Sequence of chain 1.A:
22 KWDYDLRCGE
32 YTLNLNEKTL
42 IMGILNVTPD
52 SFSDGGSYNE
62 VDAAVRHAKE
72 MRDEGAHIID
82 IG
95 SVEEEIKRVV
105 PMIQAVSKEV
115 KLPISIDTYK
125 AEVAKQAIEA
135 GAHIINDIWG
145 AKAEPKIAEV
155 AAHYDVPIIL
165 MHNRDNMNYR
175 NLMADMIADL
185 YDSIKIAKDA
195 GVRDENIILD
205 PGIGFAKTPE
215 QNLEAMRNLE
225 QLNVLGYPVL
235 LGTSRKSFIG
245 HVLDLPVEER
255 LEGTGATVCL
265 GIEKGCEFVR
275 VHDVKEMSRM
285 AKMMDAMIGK

Binding-site contacts:
Ligand atom C1 contacts residue ASP204 of chain 1.A at 3.9 Å.
Ligand atom C3 contacts residue ARG274 of chain 1.A at 3.6 Å.
Ligand atom C8 contacts residue ARG274 of chain 1.A at 4.0 Å.
Ligand atom N1 contacts residue ARG274 of chain 1.A at 4.1 Å.
Ligand atom C1 contacts residue ASN140 of chain 1.A at 3.6 Å.
Ligand atom O3 contacts residue LYS240 of chain 1.A at 3.6 Å.
Ligand atom N1 contacts residue MET165 of chain 1.A at 3.6 Å.
Ligand atom O2 contacts residue LYS240 of chain 1.A at 2.7 Å (salt-bridge).
Ligand atom N4 contacts residue ARG274 of chain 1.A at 3.2 Å (salt-bridge).
Ligand atom N2 contacts residue ILE142 of chain 1.A at 3.8 Å.
Ligand atom C1 contacts residue ARG274 of chain 1.A at 4.0 Å.
Ligand atom C6 contacts residue PHE209 of chain 1.A at 3.9 Å (hydrophobic).
Ligand atom N5 contacts residue ILE163 of chain 1.A at 3.5 Å.
Ligand atom O2 contacts residue PHE209 of chain 1.A at 3.5 Å.
Ligand atom C2 contacts residue ILE142 of chain 1.A at 3.7 Å (hydrophobic).
Ligand atom N4 contacts residue ASP121 of chain 1.A at 3.2 Å (salt-bridge).
Ligand atom O4 contacts residue ARG274 of chain 1.A at 3.3 Å (salt-bridge).
Ligand atom N5 contacts residue LEU234 of chain 1.A at 3.4 Å.
Ligand atom C6 contacts residue ARG274 of chain 1.A at 3.5 Å.
Ligand atom N4 contacts residue ILE142 of chain 1.A at 4.1 Å.
Ligand atom O2 contacts residue ARG274 of chain 1.A at 3.8 Å.
Ligand atom N5 contacts residue ASN140 of chain 1.A at 2.8 Å (h-bond).
Ligand atom O1 contacts residue ASP204 of chain 1.A at 4.0 Å.
Ligand atom N3 contacts residue ARG274 of chain 1.A at 3.4 Å (salt-bridge).
Ligand atom N3 contacts residue ASN140 of chain 1.A at 3.9 Å.
Ligand atom C2 contacts residue ASN140 of chain 1.A at 3.8 Å.
Ligand atom C2 contacts residue ARG274 of chain 1.A at 3.6 Å.
Ligand atom N1 contacts residue ASP204 of chain 1.A at 3.2 Å (salt-bridge).
Ligand atom C1 contacts residue MET165 of chain 1.A at 4.0 Å (hydrophobic).
Ligand atom O1 contacts residue GLY236 of chain 1.A at 3.2 Å (h-bond).
Ligand atom N2 contacts residue ARG274 of chain 1.A at 3.8 Å.
Ligand atom O1 contacts residue LYS240 of chain 1.A at 3.8 Å.
Ligand atom C5 contacts residue ARG274 of chain 1.A at 3.6 Å.
Ligand atom C6 contacts residue LYS240 of chain 1.A at 3.9 Å.
Ligand atom O1 contacts residue MET165 of chain 1.A at 4.1 Å.
Ligand atom N2 contacts residue ASN140 of chain 1.A at 2.9 Å (h-bond).
Ligand atom C4 contacts residue MET165 of chain 1.A at 3.8 Å (hydrophobic).
Ligand atom N3 contacts residue ILE142 of chain 1.A at 3.4 Å.
Ligand atom N5 contacts residue ASP204 of chain 1.A at 3.6 Å (salt-bridge).
Ligand atom N3 contacts residue ASP121 of chain 1.A at 3.0 Å (salt-bridge).

A protein and the small-molecule ligand that binds it are described below.
Small molecule (SMILES): Nc1nc2[nH]nc(CC(=O)O)c(=O)c2c(=O)[nH]1